Sequence of chain 1.B:
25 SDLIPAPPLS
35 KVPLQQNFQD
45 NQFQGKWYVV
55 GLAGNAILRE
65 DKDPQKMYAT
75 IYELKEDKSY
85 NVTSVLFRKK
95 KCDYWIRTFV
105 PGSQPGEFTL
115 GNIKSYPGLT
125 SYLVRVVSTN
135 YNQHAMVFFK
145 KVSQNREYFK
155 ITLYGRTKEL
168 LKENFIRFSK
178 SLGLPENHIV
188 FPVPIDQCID

Binding-site contacts:
Ligand atom C4 contacts residue TYR126 of chain 1.B at 3.8 Å (hydrophobic).
Ligand atom O1 contacts residue FE1 of chain 1.K at 1.9 Å.
Ligand atom C7 contacts residue LYS154 of chain 1.B at 3.8 Å.
Ligand atom C1 contacts residue LYS145 of chain 1.B at 3.8 Å.
Ligand atom C2 contacts residue LYS154 of chain 1.B at 3.5 Å.
Ligand atom C14 contacts residue ALA60 of chain 1.B at 3.7 Å (hydrophobic).
Ligand atom C1 contacts residue LYS154 of chain 1.B at 3.6 Å.
Ligand atom C8 contacts residue LYS154 of chain 1.B at 3.8 Å.
Ligand atom C5 contacts residue PHE143 of chain 1.B at 3.7 Å (hydrophobic).
Ligand atom C6 contacts residue TYR152 of chain 1.B at 3.8 Å (hydrophobic).
Ligand atom O8 contacts residue ILE61 of chain 1.B at 3.3 Å.
Ligand atom C9 contacts residue RKS1 of chain 1.M at 3.9 Å.
Ligand atom C5 contacts residue LYS144 of chain 1.B at 4.0 Å.
Ligand atom O2 contacts residue RKS1 of chain 1.M at 3.5 Å (h-bond).
Ligand atom C7 contacts residue TYR152 of chain 1.B at 3.8 Å (hydrophobic).
Ligand atom C7 contacts residue PHE153 of chain 1.B at 4.1 Å (hydrophobic).
Ligand atom C6 contacts residue LYS154 of chain 1.B at 4.0 Å.
Ligand atom N1 contacts residue LYS145 of chain 1.B at 4.1 Å.
Ligand atom N1 contacts residue RKS1 of chain 1.M at 3.7 Å.
Ligand atom C4 contacts residue LYS154 of chain 1.B at 4.0 Å.
Ligand atom O2 contacts residue TYR126 of chain 1.B at 2.5 Å (h-bond).
Ligand atom O1 contacts residue RKS1 of chain 1.M at 2.7 Å (h-bond).
Ligand atom C6 contacts residue PHE153 of chain 1.B at 3.8 Å (hydrophobic).
Ligand atom C7 contacts residue LYS145 of chain 1.B at 4.0 Å.
Ligand atom O8 contacts residue LEU56 of chain 1.B at 4.0 Å.
Ligand atom C2 contacts residue LYS145 of chain 1.B at 3.9 Å.
Ligand atom O3 contacts residue LYS154 of chain 1.B at 3.9 Å.
Ligand atom C2 contacts residue FE1 of chain 1.K at 3.0 Å.
Ligand atom C5 contacts residue LYS145 of chain 1.B at 3.8 Å.
Ligand atom O4 contacts residue ILE61 of chain 1.B at 3.1 Å.
Ligand atom C13 contacts residue ALA60 of chain 1.B at 3.9 Å (hydrophobic).
Ligand atom C2 contacts residue RKS1 of chain 1.M at 3.7 Å.
Ligand atom C4 contacts residue LYS145 of chain 1.B at 3.9 Å.
Ligand atom O2 contacts residue FE1 of chain 1.K at 3.0 Å.
Ligand atom C6 contacts residue LYS145 of chain 1.B at 3.8 Å.
Ligand atom C6 contacts residue PHE143 of chain 1.B at 3.8 Å (hydrophobic).
Ligand atom C4 contacts residue FE1 of chain 1.K at 3.4 Å.
Ligand atom N1 contacts residue FE1 of chain 1.K at 3.9 Å.
Ligand atom O1 contacts residue LYS154 of chain 1.B at 3.3 Å (salt-bridge).
Ligand atom N1 contacts residue LYS154 of chain 1.B at 4.1 Å.

The protein below binds the small molecule below.
Small molecule (SMILES): COC(=O)[C@H](CCCCN(O)C(C)=O)NC(=O)[C@@H](CCCCN(O)C(C)=O)NC(=O)c1cccc(O)c1O